Binding-site contacts:
Ligand atom C6 contacts residue GLN169 of chain 1.A at 3.5 Å.
Ligand atom O5 contacts residue SER24 of chain 1.A at 2.8 Å (h-bond).
Ligand atom O1 contacts residue SER168 of chain 1.A at 3.8 Å.
Ligand atom O5 contacts residue THR97 of chain 1.A at 3.6 Å.
Ligand atom O6 contacts residue SER196 of chain 1.A at 2.7 Å (h-bond).
Ligand atom O4 contacts residue PHE101 of chain 1.A at 3.7 Å.
Ligand atom O7 contacts residue SER196 of chain 1.A at 3.4 Å (h-bond).
Ligand atom O5 contacts residue HIS199 of chain 1.A at 3.6 Å.
Ligand atom P1 contacts residue SER196 of chain 1.A at 3.6 Å.
Ligand atom C6 contacts residue SER24 of chain 1.A at 3.6 Å.
Ligand atom C7 contacts residue HIS199 of chain 1.A at 3.4 Å.
Ligand atom C5 contacts residue GLU311 of chain 1.A at 3.5 Å.
Ligand atom C7 contacts residue GLN169 of chain 1.A at 3.7 Å.
Ligand atom O2 contacts residue PEP1 of chain 1.F at 3.8 Å.
Ligand atom O8 contacts residue SER167 of chain 1.A at 2.5 Å (h-bond).
Ligand atom C2 contacts residue GLN169 of chain 1.A at 3.7 Å.
Ligand atom O7 contacts residue HIS340 of chain 1.A at 2.7 Å (h-bond).
Ligand atom C7 contacts residue ARG28 of chain 1.A at 3.4 Å.
Ligand atom C6 contacts residue LYS23 of chain 1.A at 3.6 Å.
Ligand atom C1 contacts residue HIS199 of chain 1.A at 3.6 Å.
Ligand atom C2 contacts residue SER168 of chain 1.A at 3.7 Å.
Ligand atom C7 contacts residue SER24 of chain 1.A at 3.7 Å.
Ligand atom O3 contacts residue GLU311 of chain 1.A at 2.7 Å (salt-bridge).
Ligand atom C4 contacts residue GLU311 of chain 1.A at 3.6 Å.
Ligand atom C1 contacts residue GLN169 of chain 1.A at 3.2 Å.
Ligand atom C5 contacts residue GLN169 of chain 1.A at 3.6 Å.
Ligand atom O4 contacts residue GLN169 of chain 1.A at 3.5 Å.
Ligand atom C2 contacts residue HIS199 of chain 1.A at 3.5 Å.
Ligand atom O4 contacts residue ARG28 of chain 1.A at 2.7 Å (salt-bridge).
Ligand atom O3 contacts residue LYS23 of chain 1.A at 3.3 Å (salt-bridge).
Ligand atom O3 contacts residue SO41 of chain 1.D at 3.5 Å (h-bond).
Ligand atom O1 contacts residue GLN169 of chain 1.A at 3.6 Å (h-bond).
Ligand atom P1 contacts residue SER167 of chain 1.A at 3.8 Å.
Ligand atom O2 contacts residue HIS340 of chain 1.A at 3.6 Å.
Ligand atom O6 contacts residue SER168 of chain 1.A at 2.7 Å (h-bond).
Ligand atom O5 contacts residue ARG28 of chain 1.A at 2.8 Å (salt-bridge).
Ligand atom C5 contacts residue PEP1 of chain 1.F at 3.6 Å.
Ligand atom C3 contacts residue SER196 of chain 1.A at 3.8 Å.
Ligand atom O3 contacts residue PEP1 of chain 1.F at 2.5 Å.
Ligand atom O7 contacts residue HIS336 of chain 1.A at 3.7 Å.

The protein below binds the small molecule below.
Small molecule (SMILES): O=C(O)C1=C[C@@H](OP(=O)(O)O)[C@@H](O)[C@H](O)C1

Sequence of chain 1.A:
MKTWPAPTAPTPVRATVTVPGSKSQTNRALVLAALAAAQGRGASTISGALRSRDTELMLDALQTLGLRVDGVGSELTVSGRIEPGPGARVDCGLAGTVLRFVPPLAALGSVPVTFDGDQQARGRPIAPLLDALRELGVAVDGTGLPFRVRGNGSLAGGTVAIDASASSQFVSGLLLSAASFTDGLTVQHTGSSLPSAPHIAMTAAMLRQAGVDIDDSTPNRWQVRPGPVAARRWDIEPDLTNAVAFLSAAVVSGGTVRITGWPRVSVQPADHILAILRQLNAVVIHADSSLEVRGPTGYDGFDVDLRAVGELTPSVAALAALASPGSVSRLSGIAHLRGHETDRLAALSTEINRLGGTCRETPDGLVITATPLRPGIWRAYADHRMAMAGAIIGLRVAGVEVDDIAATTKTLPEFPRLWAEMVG